Binding-site contacts:
Ligand atom O21 contacts residue VAL259 of chain 1.B at 3.1 Å.
Ligand atom C6 contacts residue VAL259 of chain 1.B at 3.7 Å (hydrophobic).
Ligand atom N3 contacts residue PRO226 of chain 1.B at 3.9 Å.
Ligand atom C7 contacts residue TRP263 of chain 1.B at 3.5 Å (hydrophobic).
Ligand atom C4 contacts residue ASP204 of chain 1.B at 4.1 Å.
Ligand atom O21 contacts residue LEU234 of chain 1.B at 3.5 Å.
Ligand atom C6 contacts residue TRP263 of chain 1.B at 4.1 Å (hydrophobic).
Ligand atom C5 contacts residue ILE232 of chain 1.B at 3.8 Å (hydrophobic).
Ligand atom N3 contacts residue VAL260 of chain 1.B at 3.8 Å.
Ligand atom NO1 contacts residue ILE232 of chain 1.B at 3.3 Å.
Ligand atom O21 contacts residue ILE232 of chain 1.B at 3.5 Å.
Ligand atom C3A contacts residue VAL260 of chain 1.B at 3.6 Å (hydrophobic).
Ligand atom C3A contacts residue VAL224 of chain 1.B at 4.2 Å (hydrophobic).
Ligand atom N2 contacts residue PRO226 of chain 1.B at 3.9 Å.
Ligand atom C7 contacts residue ILE232 of chain 1.B at 3.6 Å (hydrophobic).
Ligand atom NO1 contacts residue VAL259 of chain 1.B at 4.1 Å.
Ligand atom N2 contacts residue VAL260 of chain 1.B at 4.1 Å.
Ligand atom C5 contacts residue VAL260 of chain 1.B at 4.4 Å (hydrophobic).
Ligand atom C4 contacts residue ILE232 of chain 1.B at 4.2 Å (hydrophobic).
Ligand atom N1 contacts residue VAL260 of chain 1.B at 4.1 Å.
Ligand atom C3A contacts residue ILE232 of chain 1.B at 4.2 Å (hydrophobic).
Ligand atom C7A contacts residue VAL260 of chain 1.B at 3.7 Å (hydrophobic).
Ligand atom C5 contacts residue VAL259 of chain 1.B at 4.2 Å (hydrophobic).
Ligand atom O11 contacts residue ILE232 of chain 1.B at 3.6 Å.
Ligand atom C4 contacts residue VAL260 of chain 1.B at 3.9 Å (hydrophobic).
Ligand atom NO1 contacts residue LEU234 of chain 1.B at 3.7 Å.
Ligand atom O11 contacts residue LEU234 of chain 1.B at 3.5 Å.
Ligand atom O11 contacts residue VAL224 of chain 1.B at 3.4 Å.
Ligand atom N3 contacts residue ASP204 of chain 1.B at 2.6 Å (salt-bridge).
Ligand atom C6 contacts residue ILE232 of chain 1.B at 3.5 Å (hydrophobic).
Ligand atom N3 contacts residue VAL224 of chain 1.B at 4.1 Å.
Ligand atom N2 contacts residue ASP204 of chain 1.B at 3.5 Å (salt-bridge).
Ligand atom C7 contacts residue VAL260 of chain 1.B at 4.0 Å (hydrophobic).
Ligand atom C3A contacts residue PRO226 of chain 1.B at 4.3 Å (hydrophobic).
Ligand atom N3 contacts residue PRO201 of chain 1.B at 4.3 Å.
Ligand atom C3A contacts residue ASP204 of chain 1.B at 3.6 Å.
Ligand atom C4 contacts residue VAL224 of chain 1.B at 3.7 Å (hydrophobic).
Ligand atom O21 contacts residue VAL24 of chain 1.B at 3.8 Å.
Ligand atom C4 contacts residue LEU200 of chain 1.B at 3.8 Å (hydrophobic).
Ligand atom C7A contacts residue ILE232 of chain 1.B at 3.9 Å (hydrophobic).

Sequence of chain 1.B:
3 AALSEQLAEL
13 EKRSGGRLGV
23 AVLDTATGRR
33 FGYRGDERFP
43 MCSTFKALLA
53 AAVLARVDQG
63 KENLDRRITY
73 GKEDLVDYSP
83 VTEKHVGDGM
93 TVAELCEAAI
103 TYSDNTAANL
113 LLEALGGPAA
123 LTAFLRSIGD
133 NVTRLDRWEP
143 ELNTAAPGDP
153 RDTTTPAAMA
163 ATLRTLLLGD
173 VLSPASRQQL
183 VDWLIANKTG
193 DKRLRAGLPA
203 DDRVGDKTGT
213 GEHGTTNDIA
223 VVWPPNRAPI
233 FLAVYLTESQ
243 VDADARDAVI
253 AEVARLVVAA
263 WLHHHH

The protein below binds the small molecule below.
Small molecule (SMILES): O=[N+]([O-])c1ccc2nn[nH]c2c1